Binding-site contacts:
Ligand atom CG contacts residue GLY644 of chain 1.D at 3.9 Å.
Ligand atom CG contacts residue LEU641 of chain 1.D at 4.0 Å (hydrophobic).
Ligand atom CB contacts residue TYR441 of chain 1.D at 3.5 Å (hydrophobic).
Ligand atom CA contacts residue GLU696 of chain 1.D at 3.3 Å.
Ligand atom OE1 contacts residue GLU696 of chain 1.D at 2.9 Å (salt-bridge).
Ligand atom OE2 contacts residue GLY644 of chain 1.D at 3.1 Å.
Ligand atom OE2 contacts residue ASP642 of chain 1.D at 3.7 Å.
Ligand atom C contacts residue ARG476 of chain 1.D at 3.9 Å.
Ligand atom O contacts residue GLY644 of chain 1.D at 3.4 Å.
Ligand atom OE1 contacts residue SER645 of chain 1.D at 3.0 Å (h-bond).
Ligand atom OXT contacts residue ARG476 of chain 1.D at 3.7 Å.
Ligand atom C contacts residue THR471 of chain 1.D at 4.1 Å.
Ligand atom O contacts residue ARG476 of chain 1.D at 3.4 Å (salt-bridge).
Ligand atom N contacts residue TYR441 of chain 1.D at 4.1 Å.
Ligand atom OE2 contacts residue LEU641 of chain 1.D at 4.0 Å.
Ligand atom CG contacts residue TYR441 of chain 1.D at 3.6 Å (hydrophobic).
Ligand atom OE1 contacts residue LEU641 of chain 1.D at 3.5 Å.
Ligand atom OE2 contacts residue SER645 of chain 1.D at 2.5 Å (h-bond).
Ligand atom CD contacts residue THR646 of chain 1.D at 3.8 Å.
Ligand atom C contacts residue TYR441 of chain 1.D at 3.5 Å (hydrophobic).
Ligand atom O contacts residue TYR441 of chain 1.D at 3.7 Å.
Ligand atom CD contacts residue GLY644 of chain 1.D at 4.0 Å.
Ligand atom O contacts residue SER645 of chain 1.D at 2.8 Å (h-bond).
Ligand atom CA contacts residue THR471 of chain 1.D at 3.4 Å.
Ligand atom CB contacts residue GLU696 of chain 1.D at 3.7 Å.
Ligand atom OXT contacts residue TYR441 of chain 1.D at 3.2 Å.
Ligand atom CD contacts residue SER645 of chain 1.D at 3.2 Å.
Ligand atom CB contacts residue SER645 of chain 1.D at 4.0 Å.
Ligand atom CD contacts residue GLU696 of chain 1.D at 3.8 Å.
Ligand atom C contacts residue SER645 of chain 1.D at 3.8 Å.
Ligand atom CA contacts residue SER645 of chain 1.D at 3.3 Å.
Ligand atom OE1 contacts residue THR646 of chain 1.D at 3.3 Å.
Ligand atom CA contacts residue TYR441 of chain 1.D at 4.0 Å (hydrophobic).
Ligand atom N contacts residue GLU696 of chain 1.D at 3.4 Å (salt-bridge).
Ligand atom CD contacts residue LEU641 of chain 1.D at 3.6 Å (hydrophobic).
Ligand atom OE2 contacts residue THR646 of chain 1.D at 2.9 Å (h-bond).
Ligand atom N contacts residue TYR723 of chain 1.D at 4.0 Å.
Ligand atom OXT contacts residue THR471 of chain 1.D at 3.9 Å.
Ligand atom CG contacts residue SER645 of chain 1.D at 3.7 Å.
Ligand atom N contacts residue THR471 of chain 1.D at 2.5 Å (h-bond).

This protein binds this small molecule.
Small molecule (SMILES): N[C@@H](CCC(=O)O)C(=O)O

Sequence of chain 1.D:
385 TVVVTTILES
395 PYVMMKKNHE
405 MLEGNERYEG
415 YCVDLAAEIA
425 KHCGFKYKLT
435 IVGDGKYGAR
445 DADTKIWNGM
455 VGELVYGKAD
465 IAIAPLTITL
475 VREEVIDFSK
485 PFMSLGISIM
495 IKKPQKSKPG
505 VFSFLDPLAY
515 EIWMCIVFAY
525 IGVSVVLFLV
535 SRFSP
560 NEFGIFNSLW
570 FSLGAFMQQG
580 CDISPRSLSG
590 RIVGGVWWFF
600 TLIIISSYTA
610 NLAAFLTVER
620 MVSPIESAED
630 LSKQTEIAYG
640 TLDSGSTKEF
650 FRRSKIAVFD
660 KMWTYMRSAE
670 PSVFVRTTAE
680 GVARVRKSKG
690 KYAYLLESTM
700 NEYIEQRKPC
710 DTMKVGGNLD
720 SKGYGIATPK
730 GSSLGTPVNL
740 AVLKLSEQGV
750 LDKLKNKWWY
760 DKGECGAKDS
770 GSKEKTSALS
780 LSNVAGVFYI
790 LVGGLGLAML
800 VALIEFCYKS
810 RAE